Binding-site contacts:
Ligand atom O contacts residue LYS41 of chain 1.B at 3.6 Å.
Ligand atom C4 contacts residue SER40 of chain 1.B at 4.3 Å.
Ligand atom N contacts residue ARG9 of chain 2.A at 4.1 Å.
Ligand atom C1 contacts residue ASP68 of chain 1.A at 3.2 Å.
Ligand atom C2 contacts residue THR15 of chain 1.B at 4.4 Å.
Ligand atom C contacts residue SER40 of chain 1.B at 3.9 Å.
Ligand atom N contacts residue THR15 of chain 1.B at 3.2 Å (h-bond).
Ligand atom O contacts residue GLU75 of chain 1.A at 3.2 Å.
Ligand atom C3 contacts residue LYS41 of chain 1.B at 4.2 Å.
Ligand atom C4 contacts residue THR15 of chain 1.B at 3.8 Å.
Ligand atom C3 contacts residue THR15 of chain 1.B at 2.9 Å.
Ligand atom C1 contacts residue GLU14 of chain 1.B at 3.8 Å.
Ligand atom C2 contacts residue ASP68 of chain 1.A at 4.0 Å.
Ligand atom O contacts residue SER40 of chain 1.B at 4.1 Å.
Ligand atom C4 contacts residue LYS41 of chain 1.B at 3.6 Å.
Ligand atom C2 contacts residue SER40 of chain 1.B at 3.5 Å.
Ligand atom N contacts residue VAL16 of chain 1.B at 3.9 Å.
Ligand atom C2 contacts residue ARG9 of chain 2.A at 3.7 Å.
Ligand atom C1 contacts residue SER40 of chain 1.B at 2.9 Å.
Ligand atom O contacts residue ASP68 of chain 1.A at 2.8 Å (salt-bridge).
Ligand atom C contacts residue ASP68 of chain 1.A at 3.4 Å.
Ligand atom C3 contacts residue VAL16 of chain 1.B at 4.0 Å (hydrophobic).
Ligand atom C contacts residue LYS41 of chain 1.B at 3.6 Å.
Ligand atom N contacts residue SER40 of chain 1.B at 4.1 Å.
Ligand atom C3 contacts residue SER40 of chain 1.B at 4.4 Å.
Ligand atom C2 contacts residue GLU14 of chain 1.B at 3.3 Å.
Ligand atom C contacts residue GLU75 of chain 1.A at 4.4 Å.
Ligand atom N contacts residue GLU14 of chain 1.B at 3.9 Å.
Ligand atom C1 contacts residue LYS41 of chain 1.B at 4.2 Å.

A small-molecule ligand and the protein it binds are described below.
Small molecule (SMILES): Oc1ccncc1

Sequence of chain 1.B:
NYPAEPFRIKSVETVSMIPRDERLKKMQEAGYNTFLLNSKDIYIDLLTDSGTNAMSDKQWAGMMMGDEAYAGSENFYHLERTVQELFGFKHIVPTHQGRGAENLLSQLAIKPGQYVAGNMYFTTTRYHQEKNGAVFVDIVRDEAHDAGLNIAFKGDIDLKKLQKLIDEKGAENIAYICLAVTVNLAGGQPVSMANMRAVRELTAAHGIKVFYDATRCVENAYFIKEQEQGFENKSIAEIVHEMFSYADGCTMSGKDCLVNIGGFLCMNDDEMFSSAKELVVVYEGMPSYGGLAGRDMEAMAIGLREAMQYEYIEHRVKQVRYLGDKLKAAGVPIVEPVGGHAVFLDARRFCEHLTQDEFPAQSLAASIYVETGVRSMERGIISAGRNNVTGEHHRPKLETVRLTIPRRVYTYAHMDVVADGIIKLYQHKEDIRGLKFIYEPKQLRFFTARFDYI

Sequence of chain 2.A:
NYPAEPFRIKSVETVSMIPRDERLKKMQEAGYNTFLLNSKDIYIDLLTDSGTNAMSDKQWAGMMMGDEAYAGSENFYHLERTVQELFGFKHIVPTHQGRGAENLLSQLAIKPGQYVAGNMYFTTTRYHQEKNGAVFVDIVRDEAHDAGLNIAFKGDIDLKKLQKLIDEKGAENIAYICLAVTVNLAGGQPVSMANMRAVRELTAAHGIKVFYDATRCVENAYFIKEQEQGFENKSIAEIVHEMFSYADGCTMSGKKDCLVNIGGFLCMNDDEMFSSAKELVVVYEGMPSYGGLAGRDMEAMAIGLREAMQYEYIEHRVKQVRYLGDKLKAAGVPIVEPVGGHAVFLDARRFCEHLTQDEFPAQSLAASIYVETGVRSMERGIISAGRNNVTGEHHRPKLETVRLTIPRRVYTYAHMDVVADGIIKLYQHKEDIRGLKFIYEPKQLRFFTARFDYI

Sequence of chain 1.A:
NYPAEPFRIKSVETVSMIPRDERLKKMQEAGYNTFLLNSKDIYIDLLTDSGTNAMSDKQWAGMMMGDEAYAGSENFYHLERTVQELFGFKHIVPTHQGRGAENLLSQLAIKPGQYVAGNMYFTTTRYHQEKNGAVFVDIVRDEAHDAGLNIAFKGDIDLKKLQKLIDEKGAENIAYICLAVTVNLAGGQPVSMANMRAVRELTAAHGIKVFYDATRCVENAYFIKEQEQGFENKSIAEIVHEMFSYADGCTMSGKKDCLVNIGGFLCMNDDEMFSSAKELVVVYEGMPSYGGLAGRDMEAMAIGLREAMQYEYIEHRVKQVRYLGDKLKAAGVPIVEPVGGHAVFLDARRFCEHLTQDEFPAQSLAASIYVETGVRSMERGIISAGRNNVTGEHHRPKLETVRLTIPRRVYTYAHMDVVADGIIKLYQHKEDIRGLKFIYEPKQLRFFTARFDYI